Sequence of chain 1.B:
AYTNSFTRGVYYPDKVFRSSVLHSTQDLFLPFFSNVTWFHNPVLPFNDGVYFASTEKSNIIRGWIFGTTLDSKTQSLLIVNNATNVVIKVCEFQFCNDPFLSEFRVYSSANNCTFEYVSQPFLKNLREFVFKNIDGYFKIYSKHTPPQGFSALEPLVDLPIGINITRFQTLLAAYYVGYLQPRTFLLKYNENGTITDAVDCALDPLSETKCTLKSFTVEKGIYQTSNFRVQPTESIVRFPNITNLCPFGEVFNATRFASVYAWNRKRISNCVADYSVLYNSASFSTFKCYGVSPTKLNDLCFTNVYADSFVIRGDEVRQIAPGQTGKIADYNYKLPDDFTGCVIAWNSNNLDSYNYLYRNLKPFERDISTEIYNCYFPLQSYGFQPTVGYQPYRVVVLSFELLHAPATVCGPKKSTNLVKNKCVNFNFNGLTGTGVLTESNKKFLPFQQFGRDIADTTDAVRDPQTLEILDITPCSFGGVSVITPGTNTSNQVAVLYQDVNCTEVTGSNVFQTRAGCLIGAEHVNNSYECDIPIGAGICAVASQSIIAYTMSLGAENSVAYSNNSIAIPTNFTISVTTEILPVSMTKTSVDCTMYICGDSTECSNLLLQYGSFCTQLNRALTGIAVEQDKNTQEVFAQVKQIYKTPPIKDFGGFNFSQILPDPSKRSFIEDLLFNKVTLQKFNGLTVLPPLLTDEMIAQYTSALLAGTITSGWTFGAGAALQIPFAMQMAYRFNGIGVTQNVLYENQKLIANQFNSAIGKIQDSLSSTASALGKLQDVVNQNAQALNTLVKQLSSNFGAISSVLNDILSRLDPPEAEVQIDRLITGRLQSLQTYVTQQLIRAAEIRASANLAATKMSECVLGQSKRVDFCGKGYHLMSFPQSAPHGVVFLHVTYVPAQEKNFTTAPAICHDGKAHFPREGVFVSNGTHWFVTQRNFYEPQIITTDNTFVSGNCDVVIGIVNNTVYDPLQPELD

Sequence of chain 1.C:
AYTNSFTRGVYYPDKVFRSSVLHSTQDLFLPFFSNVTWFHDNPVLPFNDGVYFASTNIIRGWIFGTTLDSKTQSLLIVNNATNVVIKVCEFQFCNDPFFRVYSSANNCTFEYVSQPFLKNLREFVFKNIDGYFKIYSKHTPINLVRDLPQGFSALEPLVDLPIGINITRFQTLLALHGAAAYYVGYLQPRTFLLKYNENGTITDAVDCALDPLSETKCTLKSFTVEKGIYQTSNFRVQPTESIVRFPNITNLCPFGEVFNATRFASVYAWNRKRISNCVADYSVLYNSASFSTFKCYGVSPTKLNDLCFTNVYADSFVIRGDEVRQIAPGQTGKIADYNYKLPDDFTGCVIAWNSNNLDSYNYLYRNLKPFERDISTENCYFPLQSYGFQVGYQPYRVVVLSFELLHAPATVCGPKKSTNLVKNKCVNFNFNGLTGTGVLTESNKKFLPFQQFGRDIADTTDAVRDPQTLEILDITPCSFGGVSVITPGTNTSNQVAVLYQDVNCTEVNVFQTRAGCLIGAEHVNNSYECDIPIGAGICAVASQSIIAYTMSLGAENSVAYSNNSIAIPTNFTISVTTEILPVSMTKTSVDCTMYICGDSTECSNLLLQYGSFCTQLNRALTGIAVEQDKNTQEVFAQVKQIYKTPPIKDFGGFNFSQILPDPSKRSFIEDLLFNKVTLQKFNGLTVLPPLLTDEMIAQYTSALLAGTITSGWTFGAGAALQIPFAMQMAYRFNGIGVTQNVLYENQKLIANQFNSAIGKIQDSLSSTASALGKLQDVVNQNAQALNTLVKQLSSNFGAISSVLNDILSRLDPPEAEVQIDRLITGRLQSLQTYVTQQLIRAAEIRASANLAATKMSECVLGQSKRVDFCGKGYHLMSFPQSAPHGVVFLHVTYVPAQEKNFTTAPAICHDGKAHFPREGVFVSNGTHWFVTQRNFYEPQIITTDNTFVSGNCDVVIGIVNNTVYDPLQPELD

Binding-site contacts:
Ligand atom C1 contacts residue ASP796 of chain 1.C at 4.1 Å.
Ligand atom O5 contacts residue ASP796 of chain 1.C at 3.3 Å (salt-bridge).
Ligand atom C7 contacts residue ASN709 of chain 1.B at 4.0 Å.
Ligand atom C1 contacts residue ASN709 of chain 1.B at 1.4 Å.
Ligand atom C6 contacts residue ASP796 of chain 1.C at 4.3 Å.
Ligand atom C5 contacts residue ASP796 of chain 1.C at 4.4 Å.
Ligand atom C2 contacts residue ASN709 of chain 1.B at 2.5 Å.
Ligand atom O6 contacts residue ASP796 of chain 1.C at 4.0 Å.
Ligand atom C5 contacts residue ASN709 of chain 1.B at 3.7 Å.
Ligand atom N2 contacts residue ASN709 of chain 1.B at 2.7 Å (h-bond).
Ligand atom C8 contacts residue ASN709 of chain 1.B at 4.5 Å.
Ligand atom O5 contacts residue ASN709 of chain 1.B at 2.5 Å (h-bond).
Ligand atom C3 contacts residue ASN709 of chain 1.B at 3.8 Å.
Ligand atom O6 contacts residue ILE794 of chain 1.C at 4.2 Å.
Ligand atom C4 contacts residue ASN709 of chain 1.B at 4.2 Å.

A small-molecule ligand and the protein it binds are described below.
Small molecule (SMILES): CC(=O)N[C@H]1[C@H](O[C@H]2[C@H](O)[C@@H](NC(C)=O)CO[C@@H]2CO)O[C@H](CO)[C@@H](O)[C@@H]1O